Sequence of chain 1.F:
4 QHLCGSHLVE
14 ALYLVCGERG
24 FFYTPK

The protein below binds the small molecule below.
Small molecule (SMILES): NC(=[NH2+])NCCC[C@H](N)C(=O)O

Sequence of chain 1.P:
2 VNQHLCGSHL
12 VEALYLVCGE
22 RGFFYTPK

Binding-site contacts:
Ligand atom N contacts residue TYR16 of chain 1.P at 4.0 Å.
Ligand atom CA contacts residue HIS5 of chain 1.F at 3.4 Å.
Ligand atom CD contacts residue LEU6 of chain 1.F at 4.1 Å (hydrophobic).
Ligand atom NH2 contacts residue HIS10 of chain 1.F at 3.4 Å (h-bond).
Ligand atom CD contacts residue LEU17 of chain 1.P at 3.4 Å (hydrophobic).
Ligand atom NH1 contacts residue SER9 of chain 1.N at 2.6 Å (h-bond).
Ligand atom C contacts residue HIS5 of chain 1.F at 3.1 Å.
Ligand atom O contacts residue HIS10 of chain 1.F at 3.4 Å.
Ligand atom NE contacts residue GLU13 of chain 1.F at 4.3 Å.
Ligand atom OXT contacts residue HIS5 of chain 1.F at 2.6 Å (h-bond).
Ligand atom CZ contacts residue GLU13 of chain 1.F at 3.9 Å.
Ligand atom CZ contacts residue HIS10 of chain 1.F at 3.4 Å.
Ligand atom NH1 contacts residue GLU13 of chain 1.P at 4.3 Å.
Ligand atom CG contacts residue TYR16 of chain 1.P at 3.8 Å (hydrophobic).
Ligand atom CB contacts residue HIS10 of chain 1.F at 3.5 Å.
Ligand atom C contacts residue HIS10 of chain 1.F at 3.4 Å.
Ligand atom CD contacts residue TYR16 of chain 1.P at 3.9 Å (hydrophobic).
Ligand atom CG contacts residue SER9 of chain 1.N at 3.6 Å.
Ligand atom CA contacts residue HIS10 of chain 1.F at 4.1 Å.
Ligand atom NH1 contacts residue TYR16 of chain 1.P at 4.4 Å.
Ligand atom NH2 contacts residue SER9 of chain 1.N at 4.2 Å.
Ligand atom NE contacts residue SER9 of chain 1.N at 4.1 Å.
Ligand atom NH1 contacts residue HIS10 of chain 1.F at 4.4 Å.
Ligand atom CD contacts residue HIS10 of chain 1.F at 3.8 Å.
Ligand atom CZ contacts residue LEU17 of chain 1.P at 4.4 Å (hydrophobic).
Ligand atom CB contacts residue HIS5 of chain 1.F at 3.8 Å.
Ligand atom OXT contacts residue CYS7 of chain 1.F at 3.2 Å (h-bond).
Ligand atom NH2 contacts residue GLU13 of chain 1.F at 3.1 Å.
Ligand atom CZ contacts residue SER9 of chain 1.N at 3.5 Å.
Ligand atom CB contacts residue LEU6 of chain 1.F at 3.6 Å (hydrophobic).
Ligand atom NH1 contacts residue LEU17 of chain 1.P at 4.3 Å.
Ligand atom NE contacts residue LEU17 of chain 1.P at 4.2 Å.
Ligand atom N contacts residue HIS5 of chain 1.F at 3.0 Å (h-bond).
Ligand atom OXT contacts residue HIS10 of chain 1.F at 3.5 Å.
Ligand atom CD contacts residue SER9 of chain 1.N at 4.0 Å.
Ligand atom NE contacts residue HIS10 of chain 1.F at 3.0 Å (h-bond).
Ligand atom O contacts residue HIS5 of chain 1.F at 4.0 Å.
Ligand atom CG contacts residue LEU17 of chain 1.P at 4.4 Å (hydrophobic).
Ligand atom CG contacts residue HIS10 of chain 1.F at 3.5 Å.
Ligand atom OXT contacts residue LEU6 of chain 1.F at 3.6 Å.

Sequence of chain 1.N:
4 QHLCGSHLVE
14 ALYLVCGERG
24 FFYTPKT